Binding-site contacts:
Ligand atom C2 contacts residue GLY313 of chain 1.A at 4.1 Å.
Ligand atom O5 contacts residue ASN317 of chain 1.A at 2.3 Å (h-bond).
Ligand atom C5 contacts residue ASN317 of chain 1.A at 3.7 Å.
Ligand atom C8 contacts residue SER347 of chain 1.A at 3.5 Å.
Ligand atom C3 contacts residue ASN317 of chain 1.A at 3.9 Å.
Ligand atom C4 contacts residue ASN317 of chain 1.A at 4.3 Å.
Ligand atom O7 contacts residue GLY313 of chain 1.A at 3.4 Å.
Ligand atom N2 contacts residue PHE312 of chain 1.A at 4.3 Å.
Ligand atom C7 contacts residue PHE312 of chain 1.A at 3.9 Å (hydrophobic).
Ligand atom N2 contacts residue PHE316 of chain 1.A at 4.5 Å.
Ligand atom C1 contacts residue GLY313 of chain 1.A at 4.0 Å.
Ligand atom C8 contacts residue GLY313 of chain 1.A at 4.3 Å.
Ligand atom C7 contacts residue GLY313 of chain 1.A at 3.6 Å.
Ligand atom O7 contacts residue PHE312 of chain 1.A at 4.3 Å.
Ligand atom C2 contacts residue ASN317 of chain 1.A at 2.5 Å.
Ligand atom C8 contacts residue PHE316 of chain 1.A at 3.9 Å (hydrophobic).
Ligand atom N2 contacts residue GLY313 of chain 1.A at 4.0 Å.
Ligand atom C1 contacts residue ASN317 of chain 1.A at 1.5 Å.
Ligand atom N2 contacts residue ASN317 of chain 1.A at 3.0 Å (h-bond).
Ligand atom C8 contacts residue PHE312 of chain 1.A at 3.6 Å (hydrophobic).
Ligand atom C7 contacts residue ASN317 of chain 1.A at 4.2 Å.

This protein binds this small molecule.
Small molecule (SMILES): CC(=O)N[C@H]1[C@H](O[C@H]2[C@H](O)[C@@H](NC(C)=O)CO[C@@H]2CO)O[C@H](CO)[C@@H](O[C@@H]2O[C@H](CO)[C@@H](O)[C@H](O)[C@@H]2O)[C@@H]1O

Sequence of chain 1.A:
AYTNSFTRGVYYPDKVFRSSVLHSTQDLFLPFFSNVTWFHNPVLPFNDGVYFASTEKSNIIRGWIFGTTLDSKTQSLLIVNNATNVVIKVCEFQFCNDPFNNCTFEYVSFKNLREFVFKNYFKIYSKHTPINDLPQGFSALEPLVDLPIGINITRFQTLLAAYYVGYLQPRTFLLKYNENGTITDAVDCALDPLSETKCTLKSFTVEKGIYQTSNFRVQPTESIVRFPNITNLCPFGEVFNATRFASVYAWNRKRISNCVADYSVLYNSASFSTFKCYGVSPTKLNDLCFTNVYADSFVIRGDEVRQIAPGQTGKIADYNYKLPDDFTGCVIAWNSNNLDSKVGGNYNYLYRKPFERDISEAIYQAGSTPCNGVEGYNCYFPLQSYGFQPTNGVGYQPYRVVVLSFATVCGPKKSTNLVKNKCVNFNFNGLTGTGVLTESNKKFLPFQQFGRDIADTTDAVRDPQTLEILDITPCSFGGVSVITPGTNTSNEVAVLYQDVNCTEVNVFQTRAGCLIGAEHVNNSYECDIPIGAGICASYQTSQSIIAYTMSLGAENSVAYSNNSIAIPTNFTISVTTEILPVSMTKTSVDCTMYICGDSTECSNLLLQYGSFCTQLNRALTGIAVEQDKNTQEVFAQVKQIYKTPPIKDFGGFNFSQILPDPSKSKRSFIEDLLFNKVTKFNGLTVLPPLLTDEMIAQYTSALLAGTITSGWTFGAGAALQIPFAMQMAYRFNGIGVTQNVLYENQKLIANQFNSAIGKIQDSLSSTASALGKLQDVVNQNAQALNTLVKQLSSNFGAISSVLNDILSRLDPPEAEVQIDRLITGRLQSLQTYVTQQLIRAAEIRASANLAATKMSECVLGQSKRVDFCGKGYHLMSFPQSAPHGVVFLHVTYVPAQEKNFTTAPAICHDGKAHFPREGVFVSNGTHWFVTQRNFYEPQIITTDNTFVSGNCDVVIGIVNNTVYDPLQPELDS